Sequence of chain 19.A:
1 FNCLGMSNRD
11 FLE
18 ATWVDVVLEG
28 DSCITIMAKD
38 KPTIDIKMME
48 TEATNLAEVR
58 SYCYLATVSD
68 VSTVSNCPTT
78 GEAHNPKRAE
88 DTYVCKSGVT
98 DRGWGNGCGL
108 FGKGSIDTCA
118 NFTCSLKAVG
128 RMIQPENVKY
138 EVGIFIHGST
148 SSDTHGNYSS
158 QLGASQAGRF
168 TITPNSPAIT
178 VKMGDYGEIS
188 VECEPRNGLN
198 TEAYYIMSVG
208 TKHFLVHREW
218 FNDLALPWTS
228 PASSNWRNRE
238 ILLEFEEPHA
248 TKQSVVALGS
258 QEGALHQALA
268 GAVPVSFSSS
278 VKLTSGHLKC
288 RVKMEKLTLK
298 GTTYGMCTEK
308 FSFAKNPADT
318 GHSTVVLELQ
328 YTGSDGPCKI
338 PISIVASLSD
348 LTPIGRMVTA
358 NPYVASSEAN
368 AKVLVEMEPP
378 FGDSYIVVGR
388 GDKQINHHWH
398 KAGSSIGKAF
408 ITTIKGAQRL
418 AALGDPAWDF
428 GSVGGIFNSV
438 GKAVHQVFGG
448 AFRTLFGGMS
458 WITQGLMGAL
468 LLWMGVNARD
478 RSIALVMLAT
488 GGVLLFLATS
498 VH

The protein below binds the small molecule below.
Small molecule (SMILES): CC(=O)N[C@@H]1[C@@H](O)[C@H](O)[C@@H](CO)O[C@H]1O

Binding-site contacts:
Ligand atom O5 contacts residue PHE119 of chain 19.A at 3.9 Å.
Ligand atom C6 contacts residue PHE119 of chain 19.A at 4.0 Å (hydrophobic).
Ligand atom C7 contacts residue ASN118 of chain 19.A at 3.8 Å.
Ligand atom C8 contacts residue SER66 of chain 19.A at 3.6 Å.
Ligand atom C5 contacts residue ASN118 of chain 19.A at 3.6 Å.
Ligand atom O6 contacts residue THR89 of chain 19.A at 3.9 Å.
Ligand atom C6 contacts residue THR120 of chain 19.A at 3.8 Å.
Ligand atom C8 contacts residue ASN118 of chain 19.A at 3.7 Å.
Ligand atom C1 contacts residue THR89 of chain 19.A at 4.2 Å.
Ligand atom N2 contacts residue TYR90 of chain 19.A at 4.4 Å.
Ligand atom C3 contacts residue ASN118 of chain 19.A at 3.8 Å.
Ligand atom C1 contacts residue ASN118 of chain 19.A at 1.4 Å.
Ligand atom N2 contacts residue ASN118 of chain 19.A at 2.9 Å (h-bond).
Ligand atom O5 contacts residue THR120 of chain 19.A at 3.4 Å (h-bond).
Ligand atom C8 contacts residue ASP67 of chain 19.A at 3.7 Å.
Ligand atom O6 contacts residue PHE119 of chain 19.A at 2.8 Å (h-bond).
Ligand atom O5 contacts residue THR89 of chain 19.A at 4.5 Å.
Ligand atom O6 contacts residue THR120 of chain 19.A at 3.6 Å (h-bond).
Ligand atom O6 contacts residue ASN118 of chain 19.A at 4.2 Å.
Ligand atom C1 contacts residue SER66 of chain 19.A at 4.5 Å.
Ligand atom C4 contacts residue ASN118 of chain 19.A at 4.2 Å.
Ligand atom C5 contacts residue THR120 of chain 19.A at 4.2 Å.
Ligand atom O5 contacts residue ASN118 of chain 19.A at 2.4 Å (h-bond).
Ligand atom C2 contacts residue ASN118 of chain 19.A at 2.5 Å.